The small molecule below binds the protein below.
Small molecule (SMILES): CC(=O)N[C@H]1[C@H](O[C@H]2[C@H](O)[C@@H](NC(C)=O)CO[C@@H]2CO)O[C@H](CO)[C@@H](O)[C@@H]1O

Binding-site contacts:
Ligand atom N2 contacts residue ASN331 of chain 1.C at 2.8 Å (h-bond).
Ligand atom C8 contacts residue ASN331 of chain 1.C at 3.8 Å.
Ligand atom C7 contacts residue GLN580 of chain 1.C at 4.4 Å.
Ligand atom C5 contacts residue ASN331 of chain 1.C at 3.6 Å.
Ligand atom C1 contacts residue ASN331 of chain 1.C at 1.5 Å.
Ligand atom C7 contacts residue ASN331 of chain 1.C at 3.7 Å.
Ligand atom C2 contacts residue ASN331 of chain 1.C at 2.9 Å.
Ligand atom C4 contacts residue ASN331 of chain 1.C at 4.4 Å.
Ligand atom O5 contacts residue ASN331 of chain 1.C at 2.4 Å (h-bond).
Ligand atom C1 contacts residue GLN580 of chain 1.C at 4.4 Å.
Ligand atom O6 contacts residue ASN331 of chain 1.C at 4.4 Å.
Ligand atom C8 contacts residue GLN580 of chain 1.C at 3.6 Å.
Ligand atom C3 contacts residue ASN331 of chain 1.C at 4.0 Å.

Sequence of chain 1.C:
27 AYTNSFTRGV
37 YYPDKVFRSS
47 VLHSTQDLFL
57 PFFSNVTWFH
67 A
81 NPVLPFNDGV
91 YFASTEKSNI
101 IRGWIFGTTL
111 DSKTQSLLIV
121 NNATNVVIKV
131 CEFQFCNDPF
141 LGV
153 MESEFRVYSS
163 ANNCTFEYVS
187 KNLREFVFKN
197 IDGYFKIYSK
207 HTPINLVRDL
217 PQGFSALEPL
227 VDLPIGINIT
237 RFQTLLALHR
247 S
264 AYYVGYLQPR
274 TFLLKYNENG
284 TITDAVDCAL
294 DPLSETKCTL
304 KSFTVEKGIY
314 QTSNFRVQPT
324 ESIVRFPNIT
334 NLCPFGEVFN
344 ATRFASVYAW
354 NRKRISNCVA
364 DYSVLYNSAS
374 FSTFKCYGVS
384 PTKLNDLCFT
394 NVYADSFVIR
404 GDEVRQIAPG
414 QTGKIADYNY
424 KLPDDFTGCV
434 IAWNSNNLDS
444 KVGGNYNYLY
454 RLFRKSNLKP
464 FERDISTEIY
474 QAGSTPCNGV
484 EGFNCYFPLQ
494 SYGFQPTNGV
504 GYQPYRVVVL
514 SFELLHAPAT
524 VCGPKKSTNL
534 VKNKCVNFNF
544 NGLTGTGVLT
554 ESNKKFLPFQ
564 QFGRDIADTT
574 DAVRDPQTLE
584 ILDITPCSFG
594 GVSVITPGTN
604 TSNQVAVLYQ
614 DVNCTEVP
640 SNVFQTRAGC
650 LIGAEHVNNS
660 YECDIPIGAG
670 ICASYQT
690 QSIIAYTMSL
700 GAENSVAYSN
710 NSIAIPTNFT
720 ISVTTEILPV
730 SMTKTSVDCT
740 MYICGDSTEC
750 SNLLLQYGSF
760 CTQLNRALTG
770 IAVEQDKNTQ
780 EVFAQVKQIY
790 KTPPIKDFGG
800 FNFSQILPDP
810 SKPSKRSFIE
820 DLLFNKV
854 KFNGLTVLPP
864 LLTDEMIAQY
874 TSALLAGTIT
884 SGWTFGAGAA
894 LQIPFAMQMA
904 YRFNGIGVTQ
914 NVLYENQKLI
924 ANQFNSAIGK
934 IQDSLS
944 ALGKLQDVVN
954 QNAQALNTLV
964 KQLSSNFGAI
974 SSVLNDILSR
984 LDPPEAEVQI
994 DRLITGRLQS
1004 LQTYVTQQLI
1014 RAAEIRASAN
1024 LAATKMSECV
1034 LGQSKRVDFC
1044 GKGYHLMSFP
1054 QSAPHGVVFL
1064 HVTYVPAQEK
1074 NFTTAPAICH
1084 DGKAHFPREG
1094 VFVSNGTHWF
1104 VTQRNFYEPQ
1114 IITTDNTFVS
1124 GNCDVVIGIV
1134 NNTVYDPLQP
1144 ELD